The small molecule below binds the protein below.
Small molecule (SMILES): Oc1ccc(C(=C2C3CCCC2CCC3)c2cccc(O)c2)cc1

Binding-site contacts:
Ligand atom C02 contacts residue MET91 of chain 1.A at 3.7 Å (hydrophobic).
Ligand atom C21 contacts residue ALA53 of chain 1.A at 3.6 Å (hydrophobic).
Ligand atom C07 contacts residue HIS227 of chain 1.A at 4.0 Å.
Ligand atom C19 contacts residue THR50 of chain 1.A at 3.8 Å.
Ligand atom C08 contacts residue LEU228 of chain 1.A at 3.9 Å (hydrophobic).
Ligand atom C01 contacts residue GLY224 of chain 1.A at 4.0 Å.
Ligand atom C22 contacts residue ALA53 of chain 1.A at 3.7 Å (hydrophobic).
Ligand atom O01 contacts residue GLU56 of chain 1.A at 2.8 Å (salt-bridge).
Ligand atom O01 contacts residue ARG97 of chain 1.A at 3.6 Å (salt-bridge).
Ligand atom O02 contacts residue THR50 of chain 1.A at 2.8 Å (h-bond).
Ligand atom C15 contacts residue GLU56 of chain 1.A at 3.5 Å.
Ligand atom C20 contacts residue LEU228 of chain 1.A at 3.8 Å (hydrophobic).
Ligand atom C02 contacts residue GLY224 of chain 1.A at 3.9 Å.
Ligand atom C13 contacts residue ALA53 of chain 1.A at 3.7 Å (hydrophobic).
Ligand atom C18 contacts residue LEU228 of chain 1.A at 4.1 Å (hydrophobic).
Ligand atom C20 contacts residue ALA53 of chain 1.A at 3.9 Å (hydrophobic).
Ligand atom C19 contacts residue LEU228 of chain 1.A at 3.8 Å (hydrophobic).
Ligand atom C14 contacts residue ALA53 of chain 1.A at 3.9 Å (hydrophobic).
Ligand atom C07 contacts residue MET46 of chain 1.A at 4.2 Å (hydrophobic).
Ligand atom C20 contacts residue THR50 of chain 1.A at 4.1 Å.
Ligand atom C15 contacts residue LEU90 of chain 1.A at 4.2 Å (hydrophobic).
Ligand atom O01 contacts residue LEU90 of chain 1.A at 3.9 Å.
Ligand atom C14 contacts residue GLU56 of chain 1.A at 3.5 Å.
Ligand atom C06 contacts residue MET124 of chain 1.A at 3.6 Å (hydrophobic).
Ligand atom C03 contacts residue MET91 of chain 1.A at 3.6 Å (hydrophobic).
Ligand atom C05 contacts residue PHE107 of chain 1.A at 4.0 Å (hydrophobic).
Ligand atom C20 contacts residue LEU243 of chain 1.A at 4.1 Å (hydrophobic).
Ligand atom C15 contacts residue PHE107 of chain 1.A at 4.1 Å (hydrophobic).
Ligand atom C18 contacts residue LEU49 of chain 1.A at 3.8 Å (hydrophobic).
Ligand atom C14 contacts residue PHE107 of chain 1.A at 4.0 Å (hydrophobic).
Ligand atom C02 contacts residue ILE127 of chain 1.A at 3.9 Å (hydrophobic).
Ligand atom C21 contacts residue LEU243 of chain 1.A at 4.1 Å (hydrophobic).
Ligand atom O02 contacts residue MET46 of chain 1.A at 3.8 Å.
Ligand atom C22 contacts residue LEU228 of chain 1.A at 4.0 Å (hydrophobic).
Ligand atom O02 contacts residue LEU49 of chain 1.A at 3.5 Å.
Ligand atom C21 contacts residue LEU228 of chain 1.A at 3.7 Å (hydrophobic).
Ligand atom C01 contacts residue LEU228 of chain 1.A at 4.1 Å (hydrophobic).
Ligand atom C16 contacts residue LEU90 of chain 1.A at 3.9 Å (hydrophobic).
Ligand atom C03 contacts residue ILE127 of chain 1.A at 4.1 Å (hydrophobic).
Ligand atom C19 contacts residue LEU49 of chain 1.A at 3.9 Å (hydrophobic).

Sequence of chain 1.A:
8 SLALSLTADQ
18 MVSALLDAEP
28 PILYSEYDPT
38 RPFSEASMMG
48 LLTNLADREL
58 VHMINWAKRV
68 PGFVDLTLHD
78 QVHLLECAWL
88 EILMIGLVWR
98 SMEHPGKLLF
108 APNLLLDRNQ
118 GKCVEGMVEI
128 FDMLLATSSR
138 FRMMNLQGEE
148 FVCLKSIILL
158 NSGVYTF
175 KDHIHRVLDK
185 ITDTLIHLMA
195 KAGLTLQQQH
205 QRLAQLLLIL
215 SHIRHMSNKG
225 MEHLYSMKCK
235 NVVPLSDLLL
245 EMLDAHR